Sequence of chain 1.D:
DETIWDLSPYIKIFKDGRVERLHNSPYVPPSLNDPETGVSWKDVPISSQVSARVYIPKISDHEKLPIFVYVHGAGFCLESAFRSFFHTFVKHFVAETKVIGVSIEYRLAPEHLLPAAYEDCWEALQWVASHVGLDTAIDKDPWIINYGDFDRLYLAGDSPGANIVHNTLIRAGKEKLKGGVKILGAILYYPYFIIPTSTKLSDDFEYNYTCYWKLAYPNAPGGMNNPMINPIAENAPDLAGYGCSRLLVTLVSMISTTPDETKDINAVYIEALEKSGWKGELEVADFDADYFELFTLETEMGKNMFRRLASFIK

Binding-site contacts:
Ligand atom C19 contacts residue PHE219 of chain 1.D at 3.9 Å (hydrophobic).
Ligand atom C20 contacts residue PRO174 of chain 1.D at 3.6 Å (hydrophobic).
Ligand atom C2 contacts residue HIS32 of chain 1.D at 3.3 Å.
Ligand atom C13 contacts residue ILE269 of chain 1.D at 3.9 Å (hydrophobic).
Ligand atom O1 contacts residue PRO174 of chain 1.D at 3.7 Å.
Ligand atom C10 contacts residue TYR226 of chain 1.D at 3.6 Å (hydrophobic).
Ligand atom C4 contacts residue PHE95 of chain 1.D at 4.0 Å (hydrophobic).
Ligand atom C9 contacts residue TYR226 of chain 1.D at 3.6 Å (hydrophobic).
Ligand atom C4 contacts residue PHE94 of chain 1.D at 3.6 Å (hydrophobic).
Ligand atom C1 contacts residue ALA83 of chain 1.D at 4.0 Å (hydrophobic).
Ligand atom C20 contacts residue GLY84 of chain 1.D at 3.9 Å.
Ligand atom C19 contacts residue ASN222 of chain 1.D at 3.6 Å.
Ligand atom C21 contacts residue TYR206 of chain 1.D at 3.5 Å (hydrophobic).
Ligand atom C3 contacts residue HIS32 of chain 1.D at 3.5 Å.
Ligand atom C3 contacts residue ALA83 of chain 1.D at 3.8 Å (hydrophobic).
Ligand atom N1 contacts residue TYR305 of chain 1.D at 2.9 Å (h-bond).
Ligand atom C16 contacts residue ILE269 of chain 1.D at 3.9 Å (hydrophobic).
Ligand atom N1 contacts residue ALA83 of chain 1.D at 3.4 Å.
Ligand atom O1 contacts residue SER173 of chain 1.D at 3.3 Å.
Ligand atom C5 contacts residue TYR305 of chain 1.D at 3.7 Å (hydrophobic).
Ligand atom C7 contacts residue ALA83 of chain 1.D at 3.5 Å (hydrophobic).
Ligand atom C20 contacts residue SER173 of chain 1.D at 3.5 Å.
Ligand atom C8 contacts residue ALA83 of chain 1.D at 3.7 Å (hydrophobic).
Ligand atom C12 contacts residue TYR305 of chain 1.D at 3.8 Å (hydrophobic).
Ligand atom C17 contacts residue ILE269 of chain 1.D at 3.5 Å (hydrophobic).
Ligand atom N2 contacts residue TYR19 of chain 1.D at 3.9 Å.
Ligand atom C17 contacts residue PHE306 of chain 1.D at 3.8 Å (hydrophobic).
Ligand atom C10 contacts residue TYR19 of chain 1.D at 3.2 Å (hydrophobic).
Ligand atom O2 contacts residue GLY84 of chain 1.D at 2.9 Å (h-bond).
Ligand atom C18 contacts residue ASN222 of chain 1.D at 3.4 Å.
Ligand atom O2 contacts residue PRO174 of chain 1.D at 3.4 Å.
Ligand atom C4 contacts residue TYR305 of chain 1.D at 3.8 Å (hydrophobic).
Ligand atom O1 contacts residue TYR204 of chain 1.D at 3.7 Å.
Ligand atom C6 contacts residue ALA83 of chain 1.D at 3.6 Å (hydrophobic).
Ligand atom C5 contacts residue ALA83 of chain 1.D at 3.3 Å (hydrophobic).
Ligand atom N1 contacts residue SER173 of chain 1.D at 4.0 Å.
Ligand atom O2 contacts residue ALA83 of chain 1.D at 3.8 Å.
Ligand atom C11 contacts residue SER173 of chain 1.D at 3.4 Å.
Ligand atom C4 contacts residue ALA83 of chain 1.D at 3.4 Å (hydrophobic).
Ligand atom C1 contacts residue TYR19 of chain 1.D at 3.5 Å (hydrophobic).

A protein and the small-molecule ligand that binds it are described below.
Small molecule (SMILES): CCC1=C[C@H]2C[C@@H](C(=O)OC)C3=Nc4ccccc4C3CC[N+](=C1)C2